The protein below binds the small molecule below.
Small molecule (SMILES): O=C(/C=C/c1ccc(O)cc1)c1c(O)cc(O)cc1O

Sequence of chain 1.B:
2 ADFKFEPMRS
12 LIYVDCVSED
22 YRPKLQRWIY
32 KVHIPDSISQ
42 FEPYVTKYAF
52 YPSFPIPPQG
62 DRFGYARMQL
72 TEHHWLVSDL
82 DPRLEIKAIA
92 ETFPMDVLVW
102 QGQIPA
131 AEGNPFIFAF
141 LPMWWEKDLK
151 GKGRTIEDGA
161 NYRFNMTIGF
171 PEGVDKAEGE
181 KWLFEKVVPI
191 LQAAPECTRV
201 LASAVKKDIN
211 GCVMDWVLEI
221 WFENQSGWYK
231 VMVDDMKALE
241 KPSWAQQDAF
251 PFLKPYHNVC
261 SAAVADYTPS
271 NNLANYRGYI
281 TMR

Binding-site contacts:
Ligand atom CAF contacts residue LEU99 of chain 1.B at 3.8 Å (hydrophobic).
Ligand atom OAE contacts residue GLN104 of chain 1.B at 4.2 Å.
Ligand atom CAR contacts residue PHE94 of chain 1.B at 4.0 Å (hydrophobic).
Ligand atom CAN contacts residue LEU99 of chain 1.B at 4.2 Å (hydrophobic).
Ligand atom CAI contacts residue GLN104 of chain 1.B at 3.7 Å.
Ligand atom CAT contacts residue PHE94 of chain 1.B at 3.9 Å (hydrophobic).
Ligand atom OAE contacts residue PHE94 of chain 1.B at 4.1 Å.
Ligand atom OAC contacts residue HIS34 of chain 1.B at 3.9 Å.
Ligand atom CAT contacts residue PHE136 of chain 1.B at 4.3 Å (hydrophobic).
Ligand atom CAS contacts residue PHE136 of chain 1.B at 3.5 Å (hydrophobic).
Ligand atom CAS contacts residue GOL1 of chain 1.K at 3.7 Å.
Ligand atom CAP contacts residue TRP29 of chain 1.B at 4.2 Å (hydrophobic).
Ligand atom OAB contacts residue ASN134 of chain 1.B at 3.9 Å.
Ligand atom CAQ contacts residue PHE136 of chain 1.B at 3.9 Å (hydrophobic).
Ligand atom OAE contacts residue LEU99 of chain 1.B at 3.3 Å.
Ligand atom OAC contacts residue GOL1 of chain 1.K at 2.5 Å (h-bond).
Ligand atom OAC contacts residue TRP29 of chain 1.B at 3.5 Å.
Ligand atom CAJ contacts residue PHE136 of chain 1.B at 3.4 Å (hydrophobic).
Ligand atom CAM contacts residue GOL1 of chain 1.K at 2.6 Å.
Ligand atom OAE contacts residue PHE136 of chain 1.B at 3.2 Å.
Ligand atom CAK contacts residue GLN104 of chain 1.B at 4.0 Å.
Ligand atom CAK contacts residue LEU99 of chain 1.B at 4.0 Å (hydrophobic).
Ligand atom CAL contacts residue GLU92 of chain 1.B at 3.4 Å.
Ligand atom CAR contacts residue GLU92 of chain 1.B at 3.7 Å.
Ligand atom CAH contacts residue PHE136 of chain 1.B at 3.7 Å (hydrophobic).
Ligand atom CAP contacts residue PHE94 of chain 1.B at 3.8 Å (hydrophobic).
Ligand atom CAM contacts residue PHE136 of chain 1.B at 3.6 Å (hydrophobic).
Ligand atom CAM contacts residue PHE94 of chain 1.B at 3.7 Å (hydrophobic).
Ligand atom CAL contacts residue PHE94 of chain 1.B at 4.0 Å (hydrophobic).
Ligand atom CAP contacts residue PHE136 of chain 1.B at 4.2 Å (hydrophobic).
Ligand atom OAE contacts residue GLN102 of chain 1.B at 3.6 Å.
Ligand atom CAS contacts residue PHE94 of chain 1.B at 3.8 Å (hydrophobic).
Ligand atom OAD contacts residue GLU92 of chain 1.B at 3.3 Å (salt-bridge).
Ligand atom CAG contacts residue LEU99 of chain 1.B at 4.3 Å (hydrophobic).
Ligand atom OAB contacts residue PRO135 of chain 1.B at 4.0 Å.
Ligand atom CAS contacts residue LEU99 of chain 1.B at 4.2 Å (hydrophobic).
Ligand atom CAF contacts residue PHE136 of chain 1.B at 3.8 Å (hydrophobic).
Ligand atom CAP contacts residue GOL1 of chain 1.K at 3.1 Å.
Ligand atom CAO contacts residue GLN104 of chain 1.B at 4.0 Å.
Ligand atom OAE contacts residue GOL1 of chain 1.K at 4.0 Å.